Binding-site contacts:
Ligand atom O2B contacts residue GLY538 of chain 1.F at 3.0 Å (h-bond).
Ligand atom O2A contacts residue MG1 of chain 1.DA at 2.8 Å.
Ligand atom C6 contacts residue GLY495 of chain 1.F at 3.9 Å.
Ligand atom O3G contacts residue ASN639 of chain 1.F at 3.8 Å.
Ligand atom O1B contacts residue THR540 of chain 1.F at 3.2 Å (h-bond).
Ligand atom O1B contacts residue LYS539 of chain 1.F at 3.9 Å.
Ligand atom O2B contacts residue LYS539 of chain 1.F at 2.8 Å (salt-bridge).
Ligand atom N1 contacts residue ASP493 of chain 1.F at 3.6 Å.
Ligand atom O1B contacts residue MG1 of chain 1.DA at 2.0 Å.
Ligand atom O2B contacts residue GLY536 of chain 1.F at 3.8 Å.
Ligand atom C2 contacts residue ILE671 of chain 1.F at 3.7 Å (hydrophobic).
Ligand atom O4' contacts residue THR703 of chain 1.F at 3.8 Å.
Ligand atom O1A contacts residue MG1 of chain 1.DA at 2.3 Å.
Ligand atom O2' contacts residue LEU541 of chain 1.F at 3.6 Å.
Ligand atom C2 contacts residue ASP493 of chain 1.F at 3.7 Å.
Ligand atom PB contacts residue MG1 of chain 1.DA at 3.2 Å.
Ligand atom N3 contacts residue ASN675 of chain 1.F at 3.4 Å (h-bond).
Ligand atom O3A contacts residue MG1 of chain 1.DA at 3.5 Å.
Ligand atom C2 contacts residue ASN675 of chain 1.F at 3.4 Å.
Ligand atom O3B contacts residue MG1 of chain 1.DA at 3.9 Å.
Ligand atom C8 contacts residue GLY538 of chain 1.F at 3.8 Å.
Ligand atom N6 contacts residue GLY495 of chain 1.F at 3.1 Å (h-bond).
Ligand atom C1' contacts residue THR703 of chain 1.F at 3.8 Å.
Ligand atom O3G contacts residue ARG781 of chain 1.E at 3.7 Å.
Ligand atom S1G contacts residue PRO651 of chain 1.E at 3.6 Å.
Ligand atom S1G contacts residue ARG781 of chain 1.E at 3.5 Å (salt-bridge).
Ligand atom O2G contacts residue MG1 of chain 1.DA at 2.6 Å.
Ligand atom N6 contacts residue ILE671 of chain 1.F at 3.6 Å.
Ligand atom C2' contacts residue LEU541 of chain 1.F at 3.8 Å (hydrophobic).
Ligand atom PG contacts residue MG1 of chain 1.DA at 3.9 Å.
Ligand atom O2A contacts residue THR540 of chain 1.F at 3.4 Å (h-bond).
Ligand atom O3B contacts residue LYS539 of chain 1.F at 3.2 Å (salt-bridge).
Ligand atom O2B contacts residue CYS537 of chain 1.F at 3.4 Å (h-bond).
Ligand atom PA contacts residue MG1 of chain 1.DA at 2.9 Å.
Ligand atom O3B contacts residue GLY536 of chain 1.F at 3.6 Å (h-bond).
Ligand atom N1 contacts residue GLY495 of chain 1.F at 3.9 Å.
Ligand atom N1 contacts residue ILE671 of chain 1.F at 3.5 Å.
Ligand atom N7 contacts residue CYS537 of chain 1.F at 3.7 Å.
Ligand atom N7 contacts residue GLY538 of chain 1.F at 3.9 Å.
Ligand atom PB contacts residue LYS539 of chain 1.F at 3.5 Å.

This small molecule binds to this protein.
Small molecule (SMILES): Nc1ncnc2c1ncn2[C@@H]1O[C@H](COP(=O)(O)OP(=O)(O)OP(O)(O)=S)[C@@H](O)[C@H]1O

Sequence of chain 1.E:
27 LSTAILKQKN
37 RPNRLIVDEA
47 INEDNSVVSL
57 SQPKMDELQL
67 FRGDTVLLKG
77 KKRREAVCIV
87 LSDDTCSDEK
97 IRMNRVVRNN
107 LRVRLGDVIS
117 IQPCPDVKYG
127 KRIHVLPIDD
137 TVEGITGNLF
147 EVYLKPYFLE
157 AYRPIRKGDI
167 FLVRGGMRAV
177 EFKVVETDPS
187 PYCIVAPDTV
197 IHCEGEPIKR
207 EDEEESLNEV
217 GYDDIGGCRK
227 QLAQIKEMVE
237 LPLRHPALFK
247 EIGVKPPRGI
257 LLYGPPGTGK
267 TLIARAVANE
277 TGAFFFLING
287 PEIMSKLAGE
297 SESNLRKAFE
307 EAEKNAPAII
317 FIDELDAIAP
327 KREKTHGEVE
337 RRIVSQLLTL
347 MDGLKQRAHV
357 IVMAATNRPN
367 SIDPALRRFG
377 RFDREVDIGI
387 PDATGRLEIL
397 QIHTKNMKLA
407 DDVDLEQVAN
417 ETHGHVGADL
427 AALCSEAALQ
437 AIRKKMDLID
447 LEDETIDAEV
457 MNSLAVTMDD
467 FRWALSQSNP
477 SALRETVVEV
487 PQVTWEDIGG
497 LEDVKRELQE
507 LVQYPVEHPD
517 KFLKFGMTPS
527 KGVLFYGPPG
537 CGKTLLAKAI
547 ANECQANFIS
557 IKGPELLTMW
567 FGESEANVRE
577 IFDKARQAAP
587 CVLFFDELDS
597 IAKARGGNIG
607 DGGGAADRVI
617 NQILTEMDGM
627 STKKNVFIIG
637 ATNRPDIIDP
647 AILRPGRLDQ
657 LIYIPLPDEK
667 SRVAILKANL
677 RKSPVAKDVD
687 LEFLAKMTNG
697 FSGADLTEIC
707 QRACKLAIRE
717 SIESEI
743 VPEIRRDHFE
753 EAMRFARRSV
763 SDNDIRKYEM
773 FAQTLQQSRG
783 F

Sequence of chain 1.F:
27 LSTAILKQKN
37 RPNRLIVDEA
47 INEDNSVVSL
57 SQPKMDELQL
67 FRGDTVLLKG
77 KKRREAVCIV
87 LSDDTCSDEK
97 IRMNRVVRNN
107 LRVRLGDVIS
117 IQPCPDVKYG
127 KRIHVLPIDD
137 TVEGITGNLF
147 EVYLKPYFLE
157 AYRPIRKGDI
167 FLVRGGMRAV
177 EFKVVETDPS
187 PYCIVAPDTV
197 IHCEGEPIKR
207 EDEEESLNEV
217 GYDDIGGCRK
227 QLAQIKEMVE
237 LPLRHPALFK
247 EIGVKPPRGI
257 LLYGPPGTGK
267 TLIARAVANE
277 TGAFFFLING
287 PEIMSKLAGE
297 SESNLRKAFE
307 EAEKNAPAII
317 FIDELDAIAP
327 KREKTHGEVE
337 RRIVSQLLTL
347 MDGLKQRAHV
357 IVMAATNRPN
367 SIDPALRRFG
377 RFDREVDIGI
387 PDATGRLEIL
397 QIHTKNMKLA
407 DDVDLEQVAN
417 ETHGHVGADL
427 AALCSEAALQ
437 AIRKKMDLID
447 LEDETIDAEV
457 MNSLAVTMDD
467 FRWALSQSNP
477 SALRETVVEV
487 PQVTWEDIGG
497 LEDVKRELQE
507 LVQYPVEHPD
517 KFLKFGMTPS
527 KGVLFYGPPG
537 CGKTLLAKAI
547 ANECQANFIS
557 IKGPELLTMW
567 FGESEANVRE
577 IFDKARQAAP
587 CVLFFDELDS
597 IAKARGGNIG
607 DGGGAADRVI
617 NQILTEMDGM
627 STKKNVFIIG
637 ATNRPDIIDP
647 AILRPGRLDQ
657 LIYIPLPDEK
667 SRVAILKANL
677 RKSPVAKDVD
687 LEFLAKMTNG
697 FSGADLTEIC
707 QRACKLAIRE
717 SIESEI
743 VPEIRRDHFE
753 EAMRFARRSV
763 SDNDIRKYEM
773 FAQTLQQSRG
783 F